Binding-site contacts:
Ligand atom C2 contacts residue ASN203 of chain 1.A at 3.9 Å.
Ligand atom C7 contacts residue ASN203 of chain 1.A at 3.0 Å.
Ligand atom C2 contacts residue THR205 of chain 1.A at 4.3 Å.
Ligand atom N2 contacts residue THR205 of chain 1.A at 3.9 Å.
Ligand atom O7 contacts residue ASN203 of chain 1.A at 2.9 Å (h-bond).
Ligand atom C1 contacts residue THR205 of chain 1.A at 3.8 Å.
Ligand atom N2 contacts residue ASN203 of chain 1.A at 3.5 Å (h-bond).
Ligand atom C8 contacts residue ASN203 of chain 1.A at 3.6 Å.
Ligand atom O5 contacts residue ASN203 of chain 1.A at 3.9 Å.
Ligand atom C1 contacts residue ASN203 of chain 1.A at 3.2 Å.

Sequence of chain 1.A:
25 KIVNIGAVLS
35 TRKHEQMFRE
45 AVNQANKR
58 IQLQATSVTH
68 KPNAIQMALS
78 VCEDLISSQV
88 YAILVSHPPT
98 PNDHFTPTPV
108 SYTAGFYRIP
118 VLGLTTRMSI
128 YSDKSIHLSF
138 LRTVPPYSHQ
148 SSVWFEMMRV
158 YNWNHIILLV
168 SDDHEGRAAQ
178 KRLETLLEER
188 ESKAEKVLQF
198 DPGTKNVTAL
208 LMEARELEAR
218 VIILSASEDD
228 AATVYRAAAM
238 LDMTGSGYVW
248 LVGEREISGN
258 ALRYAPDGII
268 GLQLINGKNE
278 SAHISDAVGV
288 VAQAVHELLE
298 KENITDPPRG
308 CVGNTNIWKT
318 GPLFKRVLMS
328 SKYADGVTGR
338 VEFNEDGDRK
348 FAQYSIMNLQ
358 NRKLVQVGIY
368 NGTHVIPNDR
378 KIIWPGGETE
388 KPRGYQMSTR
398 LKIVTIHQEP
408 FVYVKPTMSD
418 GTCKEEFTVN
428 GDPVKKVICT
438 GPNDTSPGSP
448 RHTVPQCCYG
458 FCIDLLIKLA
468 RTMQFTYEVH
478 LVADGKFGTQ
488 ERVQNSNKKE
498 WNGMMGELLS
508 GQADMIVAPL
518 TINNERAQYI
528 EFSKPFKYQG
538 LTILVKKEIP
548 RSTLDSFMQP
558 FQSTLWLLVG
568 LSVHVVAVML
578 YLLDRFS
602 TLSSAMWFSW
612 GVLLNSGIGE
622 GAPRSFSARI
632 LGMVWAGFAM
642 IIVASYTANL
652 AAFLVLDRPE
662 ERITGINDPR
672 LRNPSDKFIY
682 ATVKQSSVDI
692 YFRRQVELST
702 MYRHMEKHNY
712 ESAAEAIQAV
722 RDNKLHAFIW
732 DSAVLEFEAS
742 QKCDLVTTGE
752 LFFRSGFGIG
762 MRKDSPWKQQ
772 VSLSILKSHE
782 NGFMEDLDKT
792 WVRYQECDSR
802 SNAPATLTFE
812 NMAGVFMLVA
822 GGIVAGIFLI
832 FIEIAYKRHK

This small molecule binds to this protein.
Small molecule (SMILES): CC(=O)N[C@@H]1[C@@H](O)[C@H](O)[C@@H](CO)O[C@H]1O